Sequence of chain 1.A:
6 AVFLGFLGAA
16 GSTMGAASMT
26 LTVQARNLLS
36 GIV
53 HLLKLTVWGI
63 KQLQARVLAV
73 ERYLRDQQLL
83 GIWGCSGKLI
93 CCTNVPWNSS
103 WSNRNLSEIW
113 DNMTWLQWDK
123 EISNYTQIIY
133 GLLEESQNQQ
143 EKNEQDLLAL

Binding-site contacts:
Ligand atom C8 contacts residue GLU123 of chain 1.A at 3.2 Å.
Ligand atom O7 contacts residue ASN126 of chain 1.A at 3.3 Å (h-bond).
Ligand atom C1 contacts residue ASN126 of chain 1.A at 1.4 Å.
Ligand atom O7 contacts residue TYR127 of chain 1.A at 3.0 Å (h-bond).
Ligand atom O5 contacts residue ASN126 of chain 1.A at 2.4 Å (h-bond).
Ligand atom C8 contacts residue TYR127 of chain 1.A at 4.1 Å (hydrophobic).
Ligand atom N2 contacts residue ASN126 of chain 1.A at 2.9 Å (h-bond).
Ligand atom C7 contacts residue TYR127 of chain 1.A at 3.9 Å (hydrophobic).
Ligand atom C4 contacts residue ASN126 of chain 1.A at 4.2 Å.
Ligand atom C2 contacts residue ASN126 of chain 1.A at 2.4 Å.
Ligand atom C7 contacts residue ASN126 of chain 1.A at 3.3 Å.
Ligand atom C7 contacts residue GLU123 of chain 1.A at 4.4 Å.
Ligand atom C5 contacts residue ASN126 of chain 1.A at 3.7 Å.
Ligand atom C3 contacts residue ASN126 of chain 1.A at 3.8 Å.
Ligand atom C8 contacts residue ASN126 of chain 1.A at 4.3 Å.

The small molecule below binds the protein below.
Small molecule (SMILES): CC(=O)N[C@@H]1[C@@H](O)[C@H](O)[C@@H](CO)O[C@H]1O